Sequence of chain 1.B:
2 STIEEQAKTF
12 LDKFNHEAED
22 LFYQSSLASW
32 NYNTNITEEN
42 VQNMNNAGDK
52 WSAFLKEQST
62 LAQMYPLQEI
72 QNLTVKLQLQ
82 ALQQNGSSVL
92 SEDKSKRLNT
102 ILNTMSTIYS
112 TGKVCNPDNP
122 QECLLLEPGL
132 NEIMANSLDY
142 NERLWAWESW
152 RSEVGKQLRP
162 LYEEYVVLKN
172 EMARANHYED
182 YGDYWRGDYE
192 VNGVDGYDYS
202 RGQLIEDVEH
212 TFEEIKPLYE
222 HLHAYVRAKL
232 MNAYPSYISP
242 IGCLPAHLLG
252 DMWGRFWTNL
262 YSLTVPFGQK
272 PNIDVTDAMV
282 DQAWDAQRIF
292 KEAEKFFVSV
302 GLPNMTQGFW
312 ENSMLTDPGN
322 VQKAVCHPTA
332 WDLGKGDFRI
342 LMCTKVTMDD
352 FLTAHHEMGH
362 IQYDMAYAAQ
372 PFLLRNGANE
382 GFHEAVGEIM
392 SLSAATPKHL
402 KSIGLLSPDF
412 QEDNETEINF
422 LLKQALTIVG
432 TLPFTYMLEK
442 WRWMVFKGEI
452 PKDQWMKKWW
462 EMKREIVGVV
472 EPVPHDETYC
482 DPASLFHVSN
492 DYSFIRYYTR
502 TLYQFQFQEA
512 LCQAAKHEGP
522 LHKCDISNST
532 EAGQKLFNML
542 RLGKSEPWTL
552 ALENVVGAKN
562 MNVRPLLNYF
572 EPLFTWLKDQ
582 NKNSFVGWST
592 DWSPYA

A small-molecule ligand and the protein it binds are described below.
Small molecule (SMILES): CC(=O)N[C@@H]1[C@@H](O)[C@H](O)[C@@H](CO)O[C@H]1O

Binding-site contacts:
Ligand atom C8 contacts residue GLN84 of chain 1.B at 3.4 Å.
Ligand atom C5 contacts residue GLN64 of chain 1.B at 4.1 Å.
Ligand atom C7 contacts residue ASN86 of chain 1.B at 3.7 Å.
Ligand atom O5 contacts residue ASN86 of chain 1.B at 2.5 Å (h-bond).
Ligand atom C7 contacts residue GLN84 of chain 1.B at 4.1 Å.
Ligand atom O3 contacts residue HIS178 of chain 1.B at 4.4 Å.
Ligand atom O7 contacts residue ASN86 of chain 1.B at 4.1 Å.
Ligand atom O7 contacts residue HIS178 of chain 1.B at 3.4 Å (h-bond).
Ligand atom O5 contacts residue VAL90 of chain 1.B at 4.0 Å.
Ligand atom N2 contacts residue GLN84 of chain 1.B at 3.9 Å.
Ligand atom C2 contacts residue GLN64 of chain 1.B at 3.9 Å.
Ligand atom C7 contacts residue GLN64 of chain 1.B at 4.4 Å.
Ligand atom C8 contacts residue GLN64 of chain 1.B at 4.5 Å.
Ligand atom C5 contacts residue ASN86 of chain 1.B at 3.7 Å.
Ligand atom C2 contacts residue ASN86 of chain 1.B at 2.5 Å.
Ligand atom C1 contacts residue GLN64 of chain 1.B at 3.3 Å.
Ligand atom O5 contacts residue GLN64 of chain 1.B at 4.1 Å.
Ligand atom C3 contacts residue ASN86 of chain 1.B at 3.8 Å.
Ligand atom C3 contacts residue GLN64 of chain 1.B at 4.2 Å.
Ligand atom C4 contacts residue ASN86 of chain 1.B at 4.3 Å.
Ligand atom N2 contacts residue GLN64 of chain 1.B at 3.4 Å (h-bond).
Ligand atom C1 contacts residue ASN86 of chain 1.B at 1.4 Å.
Ligand atom N2 contacts residue ASN86 of chain 1.B at 2.9 Å (h-bond).